Sequence of chain 2.A:
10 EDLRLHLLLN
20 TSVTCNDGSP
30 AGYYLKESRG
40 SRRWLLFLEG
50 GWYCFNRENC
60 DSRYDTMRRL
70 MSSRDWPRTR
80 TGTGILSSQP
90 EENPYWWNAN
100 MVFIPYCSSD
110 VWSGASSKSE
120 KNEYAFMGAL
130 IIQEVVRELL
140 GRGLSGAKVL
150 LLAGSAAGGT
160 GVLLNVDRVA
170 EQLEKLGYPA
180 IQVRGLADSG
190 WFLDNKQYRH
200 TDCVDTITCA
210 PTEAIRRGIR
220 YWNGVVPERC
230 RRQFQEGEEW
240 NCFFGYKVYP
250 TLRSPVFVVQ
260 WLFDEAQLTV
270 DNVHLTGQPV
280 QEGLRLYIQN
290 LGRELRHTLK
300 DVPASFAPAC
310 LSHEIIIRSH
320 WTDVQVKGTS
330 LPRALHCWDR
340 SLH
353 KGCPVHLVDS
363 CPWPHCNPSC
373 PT

Binding-site contacts:
Ligand atom N contacts residue TRP51 of chain 2.A at 3.4 Å (h-bond).
Ligand atom O contacts residue GLY50 of chain 2.A at 3.7 Å.
Ligand atom CA contacts residue GLU313 of chain 2.A at 4.2 Å.
Ligand atom OG contacts residue HIS312 of chain 2.A at 2.8 Å (h-bond).
Ligand atom OG contacts residue TRP51 of chain 2.A at 3.5 Å (h-bond).
Ligand atom CB contacts residue GLY50 of chain 2.A at 3.4 Å.
Ligand atom CA contacts residue TRP51 of chain 2.A at 4.3 Å (hydrophobic).
Ligand atom OG contacts residue PAM1 of chain 2.I at 1.3 Å.
Ligand atom N contacts residue PAM1 of chain 2.I at 4.2 Å.
Ligand atom CA contacts residue PAM1 of chain 2.I at 3.7 Å.
Ligand atom O contacts residue GLU313 of chain 2.A at 3.0 Å (salt-bridge).
Ligand atom CB contacts residue TRP51 of chain 2.A at 4.0 Å (hydrophobic).
Ligand atom CB contacts residue HIS312 of chain 2.A at 3.5 Å.
Ligand atom CA contacts residue GLY50 of chain 2.A at 4.5 Å.
Ligand atom CB contacts residue GLU313 of chain 2.A at 4.1 Å.
Ligand atom C contacts residue GLU313 of chain 2.A at 3.5 Å.
Ligand atom O contacts residue GLY49 of chain 2.A at 3.7 Å.
Ligand atom OG contacts residue ALA155 of chain 2.A at 3.4 Å.
Ligand atom CB contacts residue PAM1 of chain 2.I at 2.3 Å.
Ligand atom CB contacts residue GLY49 of chain 2.A at 4.2 Å.
Ligand atom CB contacts residue ALA155 of chain 2.A at 3.6 Å (hydrophobic).
Ligand atom C contacts residue GLY50 of chain 2.A at 4.4 Å.
Ligand atom CA contacts residue HIS312 of chain 2.A at 3.8 Å.
Ligand atom OG contacts residue GLY50 of chain 2.A at 4.2 Å.

This small molecule binds to this protein.
Small molecule (SMILES): N[C@@H](CO)C(=O)O